Sequence of chain 1.D:
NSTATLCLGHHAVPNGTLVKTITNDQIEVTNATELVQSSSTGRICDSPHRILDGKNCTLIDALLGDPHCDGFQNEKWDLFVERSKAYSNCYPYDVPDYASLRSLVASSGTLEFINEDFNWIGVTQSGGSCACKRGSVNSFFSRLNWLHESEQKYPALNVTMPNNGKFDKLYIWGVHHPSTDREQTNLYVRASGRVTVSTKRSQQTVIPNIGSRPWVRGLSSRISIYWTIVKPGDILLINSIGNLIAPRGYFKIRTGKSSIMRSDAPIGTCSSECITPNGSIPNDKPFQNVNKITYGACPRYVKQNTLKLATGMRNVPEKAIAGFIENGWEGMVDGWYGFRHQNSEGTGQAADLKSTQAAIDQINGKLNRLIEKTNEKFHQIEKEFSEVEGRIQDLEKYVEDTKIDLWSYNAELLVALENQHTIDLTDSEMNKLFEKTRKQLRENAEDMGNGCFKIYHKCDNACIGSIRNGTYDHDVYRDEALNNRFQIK

Binding-site contacts:
Ligand atom C6 contacts residue THR311 of chain 1.D at 3.8 Å.
Ligand atom N2 contacts residue ASN31 of chain 1.D at 3.0 Å (h-bond).
Ligand atom C1 contacts residue THR311 of chain 1.D at 3.8 Å.
Ligand atom O6 contacts residue LEU374 of chain 1.D at 3.6 Å.
Ligand atom O5 contacts residue ASN31 of chain 1.D at 2.3 Å (h-bond).
Ligand atom O7 contacts residue ASN31 of chain 1.D at 3.8 Å.
Ligand atom C5 contacts residue ASN31 of chain 1.D at 3.6 Å.
Ligand atom C7 contacts residue ASN31 of chain 1.D at 3.6 Å.
Ligand atom C2 contacts residue ASN31 of chain 1.D at 2.5 Å.
Ligand atom C6 contacts residue LEU374 of chain 1.D at 4.3 Å (hydrophobic).
Ligand atom C3 contacts residue ASN31 of chain 1.D at 3.8 Å.
Ligand atom O5 contacts residue THR311 of chain 1.D at 3.1 Å (h-bond).
Ligand atom C4 contacts residue ASN31 of chain 1.D at 4.2 Å.
Ligand atom C6 contacts residue THR33 of chain 1.D at 4.4 Å.
Ligand atom C1 contacts residue ASN31 of chain 1.D at 1.4 Å.
Ligand atom C5 contacts residue THR311 of chain 1.D at 4.2 Å.
Ligand atom O6 contacts residue THR311 of chain 1.D at 3.5 Å.

This small molecule binds to this protein.
Small molecule (SMILES): CC(=O)N[C@@H]1[C@@H](O)[C@H](O)[C@@H](CO)O[C@H]1O